A small-molecule ligand and the protein it binds are described below.
Small molecule (SMILES): N[C@@H](Cc1ccccc1)C(=O)NCC=O

Sequence of chain 7.NA:
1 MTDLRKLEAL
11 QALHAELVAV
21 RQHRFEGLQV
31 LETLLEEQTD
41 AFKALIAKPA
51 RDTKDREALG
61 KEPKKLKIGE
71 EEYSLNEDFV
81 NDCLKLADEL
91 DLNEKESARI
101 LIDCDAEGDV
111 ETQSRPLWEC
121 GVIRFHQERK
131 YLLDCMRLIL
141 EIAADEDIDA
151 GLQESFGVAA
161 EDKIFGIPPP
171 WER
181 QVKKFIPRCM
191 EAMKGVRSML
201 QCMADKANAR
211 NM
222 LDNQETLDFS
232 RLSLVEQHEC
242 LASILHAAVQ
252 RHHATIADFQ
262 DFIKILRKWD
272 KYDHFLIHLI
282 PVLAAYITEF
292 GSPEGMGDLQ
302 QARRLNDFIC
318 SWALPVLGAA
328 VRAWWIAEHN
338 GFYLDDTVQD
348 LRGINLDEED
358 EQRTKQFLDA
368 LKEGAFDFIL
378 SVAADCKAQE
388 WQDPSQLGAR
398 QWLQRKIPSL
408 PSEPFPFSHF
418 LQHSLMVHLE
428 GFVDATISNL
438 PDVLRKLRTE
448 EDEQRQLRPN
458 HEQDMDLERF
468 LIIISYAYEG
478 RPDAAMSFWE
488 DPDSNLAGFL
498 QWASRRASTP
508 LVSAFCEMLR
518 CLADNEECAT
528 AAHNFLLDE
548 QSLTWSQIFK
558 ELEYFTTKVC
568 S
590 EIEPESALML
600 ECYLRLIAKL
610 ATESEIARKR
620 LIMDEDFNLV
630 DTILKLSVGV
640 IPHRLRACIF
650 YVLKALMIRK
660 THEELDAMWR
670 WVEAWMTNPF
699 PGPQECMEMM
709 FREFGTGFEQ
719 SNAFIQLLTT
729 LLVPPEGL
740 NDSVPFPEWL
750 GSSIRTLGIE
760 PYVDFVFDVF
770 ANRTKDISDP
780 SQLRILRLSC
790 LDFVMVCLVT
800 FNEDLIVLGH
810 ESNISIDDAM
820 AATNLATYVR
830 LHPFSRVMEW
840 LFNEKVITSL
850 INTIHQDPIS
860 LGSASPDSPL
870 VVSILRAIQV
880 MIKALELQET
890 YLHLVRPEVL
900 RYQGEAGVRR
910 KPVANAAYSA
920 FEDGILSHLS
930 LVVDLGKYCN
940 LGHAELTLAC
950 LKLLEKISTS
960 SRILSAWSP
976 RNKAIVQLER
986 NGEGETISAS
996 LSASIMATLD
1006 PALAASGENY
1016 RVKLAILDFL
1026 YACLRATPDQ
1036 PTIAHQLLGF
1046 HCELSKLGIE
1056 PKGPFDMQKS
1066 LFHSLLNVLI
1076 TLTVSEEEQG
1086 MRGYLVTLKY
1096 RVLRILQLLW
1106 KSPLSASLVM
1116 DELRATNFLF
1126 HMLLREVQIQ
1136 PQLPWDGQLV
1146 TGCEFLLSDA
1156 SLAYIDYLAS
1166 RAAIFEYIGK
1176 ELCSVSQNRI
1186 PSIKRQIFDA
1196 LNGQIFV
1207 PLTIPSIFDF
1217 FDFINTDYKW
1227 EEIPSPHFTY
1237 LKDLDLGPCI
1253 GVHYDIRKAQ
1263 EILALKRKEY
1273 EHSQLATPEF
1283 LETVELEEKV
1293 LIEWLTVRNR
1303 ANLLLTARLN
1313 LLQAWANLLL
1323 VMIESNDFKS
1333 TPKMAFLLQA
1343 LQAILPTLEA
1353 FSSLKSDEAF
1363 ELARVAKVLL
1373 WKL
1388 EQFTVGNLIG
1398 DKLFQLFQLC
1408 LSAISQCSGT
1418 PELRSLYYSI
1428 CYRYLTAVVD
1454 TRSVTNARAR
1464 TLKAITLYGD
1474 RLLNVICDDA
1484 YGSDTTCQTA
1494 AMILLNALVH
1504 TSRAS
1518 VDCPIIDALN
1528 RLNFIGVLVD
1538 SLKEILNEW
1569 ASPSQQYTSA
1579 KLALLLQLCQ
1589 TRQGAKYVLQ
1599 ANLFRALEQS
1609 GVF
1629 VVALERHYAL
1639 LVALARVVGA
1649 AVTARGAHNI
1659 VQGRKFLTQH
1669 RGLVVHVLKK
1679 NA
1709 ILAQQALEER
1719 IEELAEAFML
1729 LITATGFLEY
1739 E

Binding-site contacts:
Ligand atom CB contacts residue ASN492 of chain 7.NA at 3.8 Å.
Ligand atom N contacts residue SER491 of chain 7.NA at 4.1 Å.
Ligand atom C contacts residue ARG442 of chain 7.NA at 4.4 Å.
Ligand atom O contacts residue PRO438 of chain 7.NA at 4.0 Å.
Ligand atom CD1 contacts residue PHE496 of chain 7.NA at 3.7 Å (hydrophobic).
Ligand atom CB contacts residue PHE496 of chain 7.NA at 3.9 Å (hydrophobic).
Ligand atom CE1 contacts residue ILE434 of chain 7.NA at 3.9 Å (hydrophobic).
Ligand atom CE2 contacts residue ARG442 of chain 7.NA at 3.6 Å.
Ligand atom CD2 contacts residue ARG442 of chain 7.NA at 3.5 Å.
Ligand atom CZ contacts residue PHE496 of chain 7.NA at 3.9 Å (hydrophobic).
Ligand atom C contacts residue ASN492 of chain 7.NA at 4.0 Å.
Ligand atom CD1 contacts residue ASN492 of chain 7.NA at 3.9 Å.
Ligand atom CA contacts residue ARG442 of chain 7.NA at 3.6 Å.
Ligand atom CG contacts residue PHE496 of chain 7.NA at 4.0 Å (hydrophobic).
Ligand atom CD1 contacts residue PRO438 of chain 7.NA at 4.4 Å (hydrophobic).
Ligand atom CE1 contacts residue PHE496 of chain 7.NA at 3.6 Å (hydrophobic).
Ligand atom CA contacts residue ASN492 of chain 7.NA at 3.3 Å.
Ligand atom CE2 contacts residue PRO438 of chain 7.NA at 3.7 Å (hydrophobic).
Ligand atom CD2 contacts residue PRO438 of chain 7.NA at 4.4 Å (hydrophobic).
Ligand atom CZ contacts residue PRO438 of chain 7.NA at 3.4 Å (hydrophobic).
Ligand atom CG contacts residue GLY495 of chain 7.NA at 4.4 Å.
Ligand atom N contacts residue ASN492 of chain 7.NA at 3.3 Å (h-bond).
Ligand atom O contacts residue ARG442 of chain 7.NA at 4.3 Å.
Ligand atom O contacts residue ASN492 of chain 7.NA at 4.2 Å.
Ligand atom N contacts residue ARG442 of chain 7.NA at 4.2 Å.
Ligand atom CD1 contacts residue ILE434 of chain 7.NA at 4.1 Å (hydrophobic).
Ligand atom CB contacts residue GLY495 of chain 7.NA at 3.9 Å.
Ligand atom CG contacts residue ASN492 of chain 7.NA at 4.3 Å.
Ligand atom CE1 contacts residue PRO438 of chain 7.NA at 3.8 Å (hydrophobic).